Sequence of chain 1.B:
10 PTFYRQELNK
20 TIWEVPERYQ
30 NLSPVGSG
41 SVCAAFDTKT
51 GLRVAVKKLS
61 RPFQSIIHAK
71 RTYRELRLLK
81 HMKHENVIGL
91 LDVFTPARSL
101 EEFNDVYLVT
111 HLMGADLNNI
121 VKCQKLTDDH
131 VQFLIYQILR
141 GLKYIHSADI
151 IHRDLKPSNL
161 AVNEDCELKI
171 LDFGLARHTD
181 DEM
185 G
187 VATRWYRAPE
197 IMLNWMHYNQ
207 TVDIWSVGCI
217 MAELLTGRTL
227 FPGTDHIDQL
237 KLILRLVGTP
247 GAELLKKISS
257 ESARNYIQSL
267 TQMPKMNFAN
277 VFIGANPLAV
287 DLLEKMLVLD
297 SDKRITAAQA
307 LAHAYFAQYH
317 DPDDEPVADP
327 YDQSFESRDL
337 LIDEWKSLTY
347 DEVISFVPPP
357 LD

Binding-site contacts:
Ligand atom C23 contacts residue THR110 of chain 1.B at 3.4 Å.
Ligand atom C14 contacts residue MET113 of chain 1.B at 4.1 Å (hydrophobic).
Ligand atom O27 contacts residue GLU75 of chain 1.B at 4.1 Å.
Ligand atom C29 contacts residue ASP172 of chain 1.B at 4.1 Å.
Ligand atom O26 contacts residue ASP172 of chain 1.B at 3.1 Å (salt-bridge).
Ligand atom C22 contacts residue LYS57 of chain 1.B at 3.8 Å.
Ligand atom N7 contacts residue MET113 of chain 1.B at 3.5 Å.
Ligand atom C30 contacts residue GLU75 of chain 1.B at 3.3 Å.
Ligand atom S25 contacts residue ASP172 of chain 1.B at 4.1 Å.
Ligand atom C30 contacts residue LYS57 of chain 1.B at 3.5 Å.
Ligand atom C11 contacts residue ALA115 of chain 1.B at 3.6 Å (hydrophobic).
Ligand atom C22 contacts residue LEU108 of chain 1.B at 3.9 Å (hydrophobic).
Ligand atom C9 contacts residue GLY114 of chain 1.B at 4.2 Å.
Ligand atom C13 contacts residue GLY114 of chain 1.B at 3.4 Å.
Ligand atom C12 contacts residue GLN331 of chain 1.A at 4.2 Å.
Ligand atom C12 contacts residue GLY114 of chain 1.B at 3.2 Å.
Ligand atom C21 contacts residue LEU108 of chain 1.B at 4.2 Å (hydrophobic).
Ligand atom C24 contacts residue ALA55 of chain 1.B at 3.3 Å (hydrophobic).
Ligand atom C23 contacts residue LYS57 of chain 1.B at 4.1 Å.
Ligand atom C1 contacts residue GLY37 of chain 1.B at 3.9 Å.
Ligand atom C22 contacts residue THR110 of chain 1.B at 3.5 Å.
Ligand atom N28 contacts residue ASP172 of chain 1.B at 4.1 Å.
Ligand atom C6 contacts residue MET113 of chain 1.B at 3.7 Å (hydrophobic).
Ligand atom C24 contacts residue VAL109 of chain 1.B at 4.0 Å (hydrophobic).
Ligand atom C6 contacts residue HIS111 of chain 1.B at 3.8 Å.
Ligand atom C18 contacts residue THR110 of chain 1.B at 4.0 Å.
Ligand atom N28 contacts residue LYS57 of chain 1.B at 3.9 Å.
Ligand atom C11 contacts residue GLY114 of chain 1.B at 3.6 Å.
Ligand atom O26 contacts residue ILE88 of chain 1.B at 3.7 Å.
Ligand atom C29 contacts residue LYS57 of chain 1.B at 3.6 Å.
Ligand atom C24 contacts residue THR110 of chain 1.B at 3.3 Å.
Ligand atom O16 contacts residue LEU171 of chain 1.B at 4.1 Å.
Ligand atom C24 contacts residue LYS57 of chain 1.B at 3.8 Å.
Ligand atom O27 contacts residue LEU79 of chain 1.B at 3.7 Å.
Ligand atom C14 contacts residue GLY114 of chain 1.B at 3.6 Å.
Ligand atom C11 contacts residue GLN331 of chain 1.A at 3.7 Å.
Ligand atom C24 contacts residue LEU108 of chain 1.B at 3.6 Å (hydrophobic).
Ligand atom C15 contacts residue LEU171 of chain 1.B at 4.2 Å (hydrophobic).
Ligand atom O26 contacts residue LEU171 of chain 1.B at 3.9 Å.
Ligand atom C12 contacts residue ALA115 of chain 1.B at 3.7 Å (hydrophobic).

Sequence of chain 1.A:
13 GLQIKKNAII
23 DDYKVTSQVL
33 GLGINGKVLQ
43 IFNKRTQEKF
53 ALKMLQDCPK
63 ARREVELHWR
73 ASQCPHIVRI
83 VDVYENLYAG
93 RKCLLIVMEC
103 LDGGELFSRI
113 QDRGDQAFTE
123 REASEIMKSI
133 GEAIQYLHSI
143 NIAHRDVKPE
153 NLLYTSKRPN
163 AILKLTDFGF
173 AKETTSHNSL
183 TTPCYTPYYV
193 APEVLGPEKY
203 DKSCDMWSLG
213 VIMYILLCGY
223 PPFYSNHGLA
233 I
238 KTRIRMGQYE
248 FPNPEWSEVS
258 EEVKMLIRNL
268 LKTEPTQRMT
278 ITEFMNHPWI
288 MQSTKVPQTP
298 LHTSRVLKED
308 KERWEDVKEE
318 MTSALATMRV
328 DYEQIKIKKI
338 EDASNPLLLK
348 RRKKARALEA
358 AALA

This protein binds this small molecule.
Small molecule (SMILES): CCCc1c(C(=O)Nc2cc(S(=O)(=O)N(C)C)ccc2C)cnn1-c1ccccc1